The protein below binds the small molecule below.
Small molecule (SMILES): CC(=O)N[C@@H]1[C@@H](O)[C@H](O)[C@@H](CO)O[C@H]1O

Sequence of chain 2.A:
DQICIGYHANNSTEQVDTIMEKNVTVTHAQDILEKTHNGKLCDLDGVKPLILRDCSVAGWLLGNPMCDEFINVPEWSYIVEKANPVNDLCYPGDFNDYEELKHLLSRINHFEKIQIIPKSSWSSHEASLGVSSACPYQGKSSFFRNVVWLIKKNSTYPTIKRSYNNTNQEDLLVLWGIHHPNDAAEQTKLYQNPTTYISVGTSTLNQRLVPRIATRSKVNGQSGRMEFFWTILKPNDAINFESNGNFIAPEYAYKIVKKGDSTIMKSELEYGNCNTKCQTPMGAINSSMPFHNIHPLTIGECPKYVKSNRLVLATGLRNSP

Binding-site contacts:
Ligand atom C5 contacts residue ASN23 of chain 2.A at 3.7 Å.
Ligand atom C8 contacts residue LYS22 of chain 2.A at 4.0 Å.
Ligand atom O5 contacts residue ASN23 of chain 2.A at 2.4 Å (h-bond).
Ligand atom C7 contacts residue ASN23 of chain 2.A at 3.5 Å.
Ligand atom C2 contacts residue ASN23 of chain 2.A at 2.5 Å.
Ligand atom N2 contacts residue ASN23 of chain 2.A at 3.0 Å (h-bond).
Ligand atom C4 contacts residue ASN23 of chain 2.A at 4.2 Å.
Ligand atom C3 contacts residue ASN23 of chain 2.A at 3.8 Å.
Ligand atom C1 contacts residue ASN23 of chain 2.A at 1.4 Å.
Ligand atom O7 contacts residue ASN23 of chain 2.A at 3.6 Å (h-bond).
Ligand atom O5 contacts residue GLN15 of chain 2.A at 4.2 Å.